This protein binds this small molecule.
Small molecule (SMILES): CC(=O)N[C@@H]1[C@@H](O)[C@H](O)[C@@H](CO)O[C@H]1O

Binding-site contacts:
Ligand atom N2 contacts residue ASN19 of chain 1.A at 2.9 Å (h-bond).
Ligand atom C5 contacts residue ASN19 of chain 1.A at 3.6 Å.
Ligand atom O7 contacts residue ARG136 of chain 1.A at 2.6 Å (salt-bridge).
Ligand atom C5 contacts residue SER21 of chain 1.A at 3.7 Å.
Ligand atom C7 contacts residue ASN19 of chain 1.A at 3.4 Å.
Ligand atom C2 contacts residue ASN19 of chain 1.A at 2.4 Å.
Ligand atom C2 contacts residue SER21 of chain 1.A at 4.5 Å.
Ligand atom C1 contacts residue VAL22 of chain 1.A at 4.3 Å (hydrophobic).
Ligand atom C3 contacts residue ASN19 of chain 1.A at 3.8 Å.
Ligand atom C2 contacts residue ARG136 of chain 1.A at 4.4 Å.
Ligand atom C1 contacts residue GLU133 of chain 1.A at 4.5 Å.
Ligand atom O5 contacts residue ASN19 of chain 1.A at 2.3 Å (h-bond).
Ligand atom C6 contacts residue VAL22 of chain 1.A at 4.1 Å (hydrophobic).
Ligand atom O5 contacts residue GLU133 of chain 1.A at 4.3 Å.
Ligand atom C1 contacts residue SER21 of chain 1.A at 3.2 Å.
Ligand atom O6 contacts residue LEU129 of chain 1.A at 4.0 Å.
Ligand atom O5 contacts residue VAL22 of chain 1.A at 3.4 Å.
Ligand atom C6 contacts residue LEU129 of chain 1.A at 4.5 Å (hydrophobic).
Ligand atom C6 contacts residue SER21 of chain 1.A at 4.4 Å.
Ligand atom C4 contacts residue ASN19 of chain 1.A at 4.2 Å.
Ligand atom O6 contacts residue VAL22 of chain 1.A at 4.1 Å.
Ligand atom O5 contacts residue SER21 of chain 1.A at 3.3 Å (h-bond).
Ligand atom C7 contacts residue ARG136 of chain 1.A at 3.8 Å.
Ligand atom C1 contacts residue ASN19 of chain 1.A at 1.4 Å.
Ligand atom C5 contacts residue VAL22 of chain 1.A at 4.3 Å (hydrophobic).
Ligand atom O7 contacts residue ASN19 of chain 1.A at 3.4 Å (h-bond).

Sequence of chain 1.A:
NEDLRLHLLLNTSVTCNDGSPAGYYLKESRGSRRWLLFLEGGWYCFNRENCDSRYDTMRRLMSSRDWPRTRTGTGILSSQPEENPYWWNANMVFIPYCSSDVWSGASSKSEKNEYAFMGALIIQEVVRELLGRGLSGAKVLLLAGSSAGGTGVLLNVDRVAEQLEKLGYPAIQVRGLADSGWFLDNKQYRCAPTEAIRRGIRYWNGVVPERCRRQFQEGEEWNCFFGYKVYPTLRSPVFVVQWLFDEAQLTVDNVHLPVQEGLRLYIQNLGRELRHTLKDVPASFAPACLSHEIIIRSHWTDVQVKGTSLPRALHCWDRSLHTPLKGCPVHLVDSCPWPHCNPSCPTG